Sequence of chain 27.F:
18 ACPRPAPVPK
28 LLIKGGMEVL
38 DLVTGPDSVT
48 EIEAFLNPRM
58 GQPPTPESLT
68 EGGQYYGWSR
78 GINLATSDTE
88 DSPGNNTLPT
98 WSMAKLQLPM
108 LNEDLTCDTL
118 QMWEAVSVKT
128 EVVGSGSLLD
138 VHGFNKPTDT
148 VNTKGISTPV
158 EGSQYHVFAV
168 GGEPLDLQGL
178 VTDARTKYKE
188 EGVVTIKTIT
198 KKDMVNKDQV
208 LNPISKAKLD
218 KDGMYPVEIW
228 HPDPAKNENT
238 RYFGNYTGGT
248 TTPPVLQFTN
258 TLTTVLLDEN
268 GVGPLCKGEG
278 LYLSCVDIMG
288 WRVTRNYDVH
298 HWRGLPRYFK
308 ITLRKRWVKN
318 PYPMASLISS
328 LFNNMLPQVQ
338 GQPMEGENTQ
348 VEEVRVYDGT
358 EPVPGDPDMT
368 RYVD

Sequence of chain 26.F:
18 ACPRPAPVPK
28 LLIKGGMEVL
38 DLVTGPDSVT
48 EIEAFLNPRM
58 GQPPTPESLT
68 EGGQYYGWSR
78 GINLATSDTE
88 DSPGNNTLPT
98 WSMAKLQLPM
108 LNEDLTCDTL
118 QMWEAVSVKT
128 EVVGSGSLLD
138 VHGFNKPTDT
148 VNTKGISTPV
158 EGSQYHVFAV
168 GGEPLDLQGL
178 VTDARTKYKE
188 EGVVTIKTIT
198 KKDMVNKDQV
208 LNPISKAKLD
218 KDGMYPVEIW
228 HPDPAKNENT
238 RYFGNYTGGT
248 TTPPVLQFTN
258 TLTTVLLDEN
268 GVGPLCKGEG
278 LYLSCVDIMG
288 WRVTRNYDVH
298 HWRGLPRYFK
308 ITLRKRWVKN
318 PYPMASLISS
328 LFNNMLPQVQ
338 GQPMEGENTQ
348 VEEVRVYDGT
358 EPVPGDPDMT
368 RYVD

Binding-site contacts:
Ligand atom N5 contacts residue TYR72 of chain 27.F at 3.1 Å (h-bond).
Ligand atom O4 contacts residue TYR72 of chain 27.F at 4.3 Å.
Ligand atom O4 contacts residue THR291 of chain 27.F at 3.3 Å.
Ligand atom O10 contacts residue THR291 of chain 27.F at 3.7 Å.
Ligand atom O3 contacts residue GLY78 of chain 27.F at 3.7 Å.
Ligand atom C10 contacts residue TYR72 of chain 27.F at 4.1 Å (hydrophobic).
Ligand atom C5 contacts residue ASN93 of chain 27.F at 4.2 Å.
Ligand atom C3 contacts residue GLY78 of chain 27.F at 4.0 Å.
Ligand atom O1B contacts residue TYR72 of chain 27.F at 4.1 Å.
Ligand atom C7 contacts residue TYR72 of chain 27.F at 4.2 Å (hydrophobic).
Ligand atom C1 contacts residue TYR72 of chain 27.F at 3.8 Å (hydrophobic).
Ligand atom C4 contacts residue HIS298 of chain 27.F at 4.1 Å.
Ligand atom C1 contacts residue ARG77 of chain 27.F at 3.5 Å.
Ligand atom O1A contacts residue GLY78 of chain 27.F at 3.7 Å.
Ligand atom C4 contacts residue TYR72 of chain 27.F at 3.5 Å (hydrophobic).
Ligand atom O4 contacts residue ILE79 of chain 27.F at 3.5 Å (h-bond).
Ligand atom C3 contacts residue GLY78 of chain 27.F at 4.2 Å.
Ligand atom O3 contacts residue ASN80 of chain 27.F at 4.0 Å.
Ligand atom O4 contacts residue VAL296 of chain 27.F at 3.8 Å.
Ligand atom O4 contacts residue ASN80 of chain 27.F at 4.2 Å.
Ligand atom C6 contacts residue TYR72 of chain 27.F at 3.6 Å (hydrophobic).
Ligand atom C3 contacts residue ARG77 of chain 27.F at 3.9 Å.
Ligand atom C5 contacts residue TYR72 of chain 27.F at 3.6 Å (hydrophobic).
Ligand atom C6 contacts residue ASN93 of chain 27.F at 3.1 Å.
Ligand atom C4 contacts residue VAL296 of chain 27.F at 4.3 Å (hydrophobic).
Ligand atom O10 contacts residue ASN293 of chain 27.F at 3.5 Å (h-bond).
Ligand atom C11 contacts residue ASP85 of chain 26.F at 3.7 Å.
Ligand atom O6 contacts residue ASN93 of chain 27.F at 2.9 Å (h-bond).
Ligand atom C2 contacts residue GLY78 of chain 27.F at 4.2 Å.
Ligand atom O1A contacts residue TYR72 of chain 27.F at 3.2 Å.
Ligand atom O1A contacts residue ARG77 of chain 27.F at 3.0 Å (salt-bridge).
Ligand atom O8 contacts residue TYR72 of chain 27.F at 4.2 Å.
Ligand atom O8 contacts residue ARG77 of chain 27.F at 3.9 Å.
Ligand atom C4 contacts residue GLY78 of chain 27.F at 3.4 Å.
Ligand atom O1B contacts residue ARG77 of chain 27.F at 2.9 Å (salt-bridge).
Ligand atom C3 contacts residue VAL296 of chain 27.F at 3.5 Å (hydrophobic).
Ligand atom C3 contacts residue HIS298 of chain 27.F at 4.1 Å.
Ligand atom O4 contacts residue HIS298 of chain 27.F at 3.1 Å (h-bond).
Ligand atom C6 contacts residue THR94 of chain 27.F at 4.2 Å.
Ligand atom O4 contacts residue GLY78 of chain 27.F at 3.1 Å.

The small molecule below binds the protein below.
Small molecule (SMILES): CC(=O)N[C@H]1[C@H]([C@H](O)[C@H](O)CO)O[C@@](O[C@H]2[C@@H](O)[C@@H](CO)O[C@@H](O[C@H]3[C@H](O)[C@@H](O)[C@H](O)O[C@@H]3CO)[C@@H]2O)(C(=O)O)C[C@@H]1O